Sequence of chain 5.NA:
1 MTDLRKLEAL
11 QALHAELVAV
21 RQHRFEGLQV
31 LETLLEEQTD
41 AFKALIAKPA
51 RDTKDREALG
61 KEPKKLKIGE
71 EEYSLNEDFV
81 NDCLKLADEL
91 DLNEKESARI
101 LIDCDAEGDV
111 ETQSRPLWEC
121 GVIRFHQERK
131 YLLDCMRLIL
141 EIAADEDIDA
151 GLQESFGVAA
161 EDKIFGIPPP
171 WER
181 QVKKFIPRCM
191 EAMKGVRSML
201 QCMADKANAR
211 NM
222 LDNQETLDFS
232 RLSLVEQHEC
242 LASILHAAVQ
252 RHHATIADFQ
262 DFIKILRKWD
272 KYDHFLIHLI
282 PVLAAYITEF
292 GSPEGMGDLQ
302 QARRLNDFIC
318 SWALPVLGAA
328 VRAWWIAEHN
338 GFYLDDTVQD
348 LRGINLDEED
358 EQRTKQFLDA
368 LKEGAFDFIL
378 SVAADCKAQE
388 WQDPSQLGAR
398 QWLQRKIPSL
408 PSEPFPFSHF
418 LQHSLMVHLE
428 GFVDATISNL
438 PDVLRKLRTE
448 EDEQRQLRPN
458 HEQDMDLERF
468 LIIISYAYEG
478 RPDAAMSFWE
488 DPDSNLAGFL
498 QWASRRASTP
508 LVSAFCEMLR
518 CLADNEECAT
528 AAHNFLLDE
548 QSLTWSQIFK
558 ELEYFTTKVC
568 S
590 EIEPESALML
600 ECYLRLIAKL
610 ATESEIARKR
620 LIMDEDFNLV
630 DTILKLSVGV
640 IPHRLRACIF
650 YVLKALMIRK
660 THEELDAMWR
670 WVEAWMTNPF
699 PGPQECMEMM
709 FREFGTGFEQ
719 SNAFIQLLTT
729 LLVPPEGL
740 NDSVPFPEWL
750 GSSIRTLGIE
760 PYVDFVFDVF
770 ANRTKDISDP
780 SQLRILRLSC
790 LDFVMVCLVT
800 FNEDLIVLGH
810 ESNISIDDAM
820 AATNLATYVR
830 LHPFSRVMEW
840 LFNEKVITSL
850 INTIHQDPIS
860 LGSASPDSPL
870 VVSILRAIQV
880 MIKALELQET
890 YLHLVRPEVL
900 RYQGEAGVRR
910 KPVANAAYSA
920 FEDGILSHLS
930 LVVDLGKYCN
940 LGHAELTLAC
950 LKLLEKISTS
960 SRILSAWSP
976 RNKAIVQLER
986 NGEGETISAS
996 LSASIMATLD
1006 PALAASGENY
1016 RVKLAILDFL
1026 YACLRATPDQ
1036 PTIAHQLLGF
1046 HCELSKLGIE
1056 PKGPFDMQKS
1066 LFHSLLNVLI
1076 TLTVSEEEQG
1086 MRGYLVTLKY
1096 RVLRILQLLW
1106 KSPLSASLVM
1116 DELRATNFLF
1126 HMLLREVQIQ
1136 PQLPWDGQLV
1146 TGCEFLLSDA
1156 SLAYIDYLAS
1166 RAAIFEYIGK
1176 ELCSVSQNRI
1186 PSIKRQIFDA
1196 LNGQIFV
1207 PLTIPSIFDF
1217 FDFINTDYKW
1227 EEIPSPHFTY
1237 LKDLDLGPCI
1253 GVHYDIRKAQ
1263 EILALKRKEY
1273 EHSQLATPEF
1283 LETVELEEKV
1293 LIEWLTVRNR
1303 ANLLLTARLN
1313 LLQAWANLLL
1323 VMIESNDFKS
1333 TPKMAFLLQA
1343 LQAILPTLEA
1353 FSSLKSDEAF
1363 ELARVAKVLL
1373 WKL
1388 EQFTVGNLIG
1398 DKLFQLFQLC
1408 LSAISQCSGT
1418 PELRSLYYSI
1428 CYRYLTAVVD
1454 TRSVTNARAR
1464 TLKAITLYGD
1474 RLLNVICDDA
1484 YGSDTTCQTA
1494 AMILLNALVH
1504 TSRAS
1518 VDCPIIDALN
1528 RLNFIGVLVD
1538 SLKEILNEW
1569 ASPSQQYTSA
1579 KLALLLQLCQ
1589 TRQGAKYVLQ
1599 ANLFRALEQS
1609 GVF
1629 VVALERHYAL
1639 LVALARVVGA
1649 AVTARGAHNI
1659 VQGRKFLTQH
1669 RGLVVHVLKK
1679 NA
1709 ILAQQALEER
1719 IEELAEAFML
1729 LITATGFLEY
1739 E

Binding-site contacts:
Ligand atom C contacts residue ASN492 of chain 5.NA at 4.0 Å.
Ligand atom CD1 contacts residue ILE434 of chain 5.NA at 4.1 Å (hydrophobic).
Ligand atom CD1 contacts residue PRO438 of chain 5.NA at 4.4 Å (hydrophobic).
Ligand atom N contacts residue SER491 of chain 5.NA at 4.1 Å.
Ligand atom CB contacts residue ASN492 of chain 5.NA at 3.8 Å.
Ligand atom CD2 contacts residue ARG442 of chain 5.NA at 3.5 Å.
Ligand atom CD2 contacts residue PRO438 of chain 5.NA at 4.4 Å (hydrophobic).
Ligand atom CG contacts residue GLY495 of chain 5.NA at 4.4 Å.
Ligand atom CD1 contacts residue PHE496 of chain 5.NA at 3.7 Å (hydrophobic).
Ligand atom CZ contacts residue PRO438 of chain 5.NA at 3.4 Å (hydrophobic).
Ligand atom CE2 contacts residue ARG442 of chain 5.NA at 3.6 Å.
Ligand atom CA contacts residue ASN492 of chain 5.NA at 3.3 Å.
Ligand atom O contacts residue PRO438 of chain 5.NA at 4.0 Å.
Ligand atom CB contacts residue PHE496 of chain 5.NA at 3.9 Å (hydrophobic).
Ligand atom CE1 contacts residue PRO438 of chain 5.NA at 3.8 Å (hydrophobic).
Ligand atom CZ contacts residue PHE496 of chain 5.NA at 3.9 Å (hydrophobic).
Ligand atom O contacts residue ARG442 of chain 5.NA at 4.3 Å.
Ligand atom N contacts residue ARG442 of chain 5.NA at 4.2 Å.
Ligand atom CB contacts residue GLY495 of chain 5.NA at 3.9 Å.
Ligand atom CE2 contacts residue PRO438 of chain 5.NA at 3.7 Å (hydrophobic).
Ligand atom CA contacts residue ARG442 of chain 5.NA at 3.6 Å.
Ligand atom CE1 contacts residue ILE434 of chain 5.NA at 3.9 Å (hydrophobic).
Ligand atom N contacts residue ASN492 of chain 5.NA at 3.3 Å (h-bond).
Ligand atom O contacts residue ASN492 of chain 5.NA at 4.2 Å.
Ligand atom CE1 contacts residue PHE496 of chain 5.NA at 3.6 Å (hydrophobic).
Ligand atom CG contacts residue PHE496 of chain 5.NA at 4.0 Å (hydrophobic).
Ligand atom CG contacts residue ASN492 of chain 5.NA at 4.3 Å.
Ligand atom CD1 contacts residue ASN492 of chain 5.NA at 3.9 Å.
Ligand atom C contacts residue ARG442 of chain 5.NA at 4.4 Å.

A small-molecule ligand and the protein it binds are described below.
Small molecule (SMILES): N[C@@H](Cc1ccccc1)C(=O)NCC=O